Binding-site contacts:
Ligand atom C6 contacts residue PRO125 of chain 1.A at 4.4 Å (hydrophobic).
Ligand atom C8 contacts residue ASN126 of chain 1.A at 4.3 Å.
Ligand atom O5 contacts residue ASN126 of chain 1.A at 2.4 Å (h-bond).
Ligand atom C1 contacts residue ASN126 of chain 1.A at 1.4 Å.
Ligand atom C7 contacts residue SER162 of chain 1.A at 3.9 Å.
Ligand atom C4 contacts residue ASN126 of chain 1.A at 4.2 Å.
Ligand atom C5 contacts residue ASN126 of chain 1.A at 3.6 Å.
Ligand atom O7 contacts residue ASN126 of chain 1.A at 3.0 Å (h-bond).
Ligand atom C8 contacts residue SER162 of chain 1.A at 3.5 Å.
Ligand atom N2 contacts residue ASN126 of chain 1.A at 2.9 Å (h-bond).
Ligand atom O6 contacts residue PRO125 of chain 1.A at 3.6 Å.
Ligand atom C8 contacts residue LYS163 of chain 1.A at 3.8 Å.
Ligand atom O5 contacts residue PRO125 of chain 1.A at 4.3 Å.
Ligand atom O7 contacts residue SER162 of chain 1.A at 3.4 Å (h-bond).
Ligand atom C7 contacts residue ASN126 of chain 1.A at 3.3 Å.
Ligand atom C2 contacts residue ASN126 of chain 1.A at 2.5 Å.
Ligand atom C3 contacts residue ASN126 of chain 1.A at 3.7 Å.

Sequence of chain 1.A:
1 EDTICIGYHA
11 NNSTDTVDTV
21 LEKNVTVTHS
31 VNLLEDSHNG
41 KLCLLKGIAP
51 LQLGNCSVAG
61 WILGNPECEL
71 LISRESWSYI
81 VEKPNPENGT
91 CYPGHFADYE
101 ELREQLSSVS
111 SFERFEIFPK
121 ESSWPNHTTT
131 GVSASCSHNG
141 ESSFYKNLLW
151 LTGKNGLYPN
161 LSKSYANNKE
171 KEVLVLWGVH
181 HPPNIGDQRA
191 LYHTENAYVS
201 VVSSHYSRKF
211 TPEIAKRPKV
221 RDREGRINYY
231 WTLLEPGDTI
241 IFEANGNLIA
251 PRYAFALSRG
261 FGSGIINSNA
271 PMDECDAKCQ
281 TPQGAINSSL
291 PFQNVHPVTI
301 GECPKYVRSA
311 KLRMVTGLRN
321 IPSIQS

This protein binds this small molecule.
Small molecule (SMILES): CC(=O)N[C@H]1[C@H](O[C@H]2[C@H](O)[C@@H](NC(C)=O)CO[C@@H]2CO)O[C@H](CO)[C@@H](O)[C@@H]1O